Binding-site contacts:
Ligand atom C4 contacts residue VAL87 of chain 1.A at 4.3 Å (hydrophobic).
Ligand atom C6 contacts residue PHE92 of chain 1.A at 4.1 Å (hydrophobic).
Ligand atom C21 contacts residue HEM1 of chain 1.D at 3.7 Å.
Ligand atom C15 contacts residue HEM1 of chain 1.D at 4.0 Å.
Ligand atom C6 contacts residue ALA240 of chain 1.A at 3.4 Å (hydrophobic).
Ligand atom C2 contacts residue ALA243 of chain 1.A at 4.3 Å (hydrophobic).
Ligand atom C18 contacts residue PHE92 of chain 1.A at 4.1 Å (hydrophobic).
Ligand atom C5 contacts residue ALA240 of chain 1.A at 4.3 Å (hydrophobic).
Ligand atom C2 contacts residue PHE179 of chain 1.A at 3.5 Å (hydrophobic).
Ligand atom C19 contacts residue GLY83 of chain 1.A at 3.9 Å.
Ligand atom O20 contacts residue VAL291 of chain 1.A at 3.9 Å.
Ligand atom C11 contacts residue MET84 of chain 1.A at 3.6 Å (hydrophobic).
Ligand atom C12 contacts residue MET84 of chain 1.A at 4.1 Å (hydrophobic).
Ligand atom C15 contacts residue ALA244 of chain 1.A at 3.9 Å (hydrophobic).
Ligand atom C3 contacts residue ALA243 of chain 1.A at 4.2 Å (hydrophobic).
Ligand atom C12 contacts residue GLN398 of chain 1.A at 4.2 Å.
Ligand atom C19 contacts residue PHE179 of chain 1.A at 4.3 Å (hydrophobic).
Ligand atom C1 contacts residue ALA243 of chain 1.A at 3.8 Å (hydrophobic).
Ligand atom C21 contacts residue LEU294 of chain 1.A at 4.1 Å (hydrophobic).
Ligand atom C8 contacts residue PHE92 of chain 1.A at 4.1 Å (hydrophobic).
Ligand atom C17 contacts residue ALA244 of chain 1.A at 3.9 Å (hydrophobic).
Ligand atom C20 contacts residue GLN398 of chain 1.A at 4.0 Å.
Ligand atom C3 contacts residue GLN239 of chain 1.A at 4.3 Å.
Ligand atom C18 contacts residue MET84 of chain 1.A at 4.2 Å (hydrophobic).
Ligand atom C18 contacts residue LEU294 of chain 1.A at 3.8 Å (hydrophobic).
Ligand atom C21 contacts residue VAL291 of chain 1.A at 3.5 Å (hydrophobic).
Ligand atom O20 contacts residue THR248 of chain 1.A at 3.6 Å.
Ligand atom C16 contacts residue HEM1 of chain 1.D at 3.6 Å.
Ligand atom C15 contacts residue PHE92 of chain 1.A at 4.0 Å (hydrophobic).
Ligand atom C14 contacts residue ALA244 of chain 1.A at 3.9 Å (hydrophobic).
Ligand atom O3 contacts residue GLN239 of chain 1.A at 3.4 Å (h-bond).
Ligand atom C16 contacts residue ALA244 of chain 1.A at 3.7 Å (hydrophobic).
Ligand atom C20 contacts residue VAL291 of chain 1.A at 4.1 Å (hydrophobic).
Ligand atom C11 contacts residue PHE180 of chain 1.A at 4.2 Å (hydrophobic).
Ligand atom C7 contacts residue PHE92 of chain 1.A at 4.0 Å (hydrophobic).
Ligand atom C7 contacts residue ALA240 of chain 1.A at 3.7 Å (hydrophobic).
Ligand atom C19 contacts residue MET84 of chain 1.A at 3.7 Å (hydrophobic).
Ligand atom C20 contacts residue THR248 of chain 1.A at 3.9 Å.
Ligand atom O20 contacts residue GLN398 of chain 1.A at 2.8 Å (h-bond).
Ligand atom C1 contacts residue PHE179 of chain 1.A at 3.7 Å (hydrophobic).

The small molecule below binds the protein below.
Small molecule (SMILES): CC(=O)[C@H]1CC[C@H]2[C@@H]3CC=C4C[C@@H](O)CC[C@]4(C)[C@H]3CC[C@]12C

Sequence of chain 1.A:
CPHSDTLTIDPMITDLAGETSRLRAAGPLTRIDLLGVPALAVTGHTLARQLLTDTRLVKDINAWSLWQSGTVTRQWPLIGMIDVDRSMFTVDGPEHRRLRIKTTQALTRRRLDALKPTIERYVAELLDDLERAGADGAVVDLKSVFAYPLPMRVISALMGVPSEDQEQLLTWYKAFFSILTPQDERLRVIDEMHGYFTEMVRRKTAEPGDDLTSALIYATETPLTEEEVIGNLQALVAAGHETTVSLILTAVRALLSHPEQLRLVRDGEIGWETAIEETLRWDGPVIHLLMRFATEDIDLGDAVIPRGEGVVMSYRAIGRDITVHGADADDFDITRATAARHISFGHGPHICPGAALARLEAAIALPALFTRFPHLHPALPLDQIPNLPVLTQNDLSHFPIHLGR